This small molecule binds to this protein.
Small molecule (SMILES): O=S(=O)(O)c1cccc2cccc(Nc3ccccc3)c12

Binding-site contacts:
Ligand atom C5 contacts residue ILE122 of chain 1.A at 4.0 Å (hydrophobic).
Ligand atom C6 contacts residue ARG33 of chain 1.A at 3.9 Å.
Ligand atom C2 contacts residue ILE122 of chain 1.A at 4.0 Å (hydrophobic).
Ligand atom C15 contacts residue GLY120 of chain 1.A at 3.6 Å.
Ligand atom C13 contacts residue GLU16 of chain 1.A at 3.8 Å.
Ligand atom C3 contacts residue VAL109 of chain 1.A at 3.9 Å (hydrophobic).
Ligand atom C8 contacts residue ALA146 of chain 1.A at 3.9 Å (hydrophobic).
Ligand atom C15 contacts residue LEU25 of chain 1.A at 4.0 Å (hydrophobic).
Ligand atom N contacts residue ILE122 of chain 1.A at 3.5 Å.
Ligand atom C4 contacts residue VAL109 of chain 1.A at 3.7 Å (hydrophobic).
Ligand atom C7 contacts residue TYR90 of chain 1.A at 3.8 Å (hydrophobic).
Ligand atom C10 contacts residue ILE122 of chain 1.A at 3.8 Å (hydrophobic).
Ligand atom C6 contacts residue VAL109 of chain 1.A at 4.0 Å (hydrophobic).
Ligand atom C15 contacts residue LEU111 of chain 1.A at 3.9 Å (hydrophobic).
Ligand atom O3 contacts residue ILE122 of chain 1.A at 3.4 Å.
Ligand atom C16 contacts residue GLY120 of chain 1.A at 4.1 Å.
Ligand atom C7 contacts residue ILE122 of chain 1.A at 4.1 Å (hydrophobic).
Ligand atom C12 contacts residue GLU16 of chain 1.A at 4.1 Å.
Ligand atom C6 contacts residue TYR90 of chain 1.A at 3.4 Å (hydrophobic).
Ligand atom C14 contacts residue GLU16 of chain 1.A at 4.0 Å.
Ligand atom C3 contacts residue LEU29 of chain 1.A at 3.7 Å (hydrophobic).
Ligand atom C1 contacts residue ILE122 of chain 1.A at 3.5 Å (hydrophobic).
Ligand atom O2 contacts residue ALA146 of chain 1.A at 4.0 Å.
Ligand atom O1 contacts residue ALA146 of chain 1.A at 3.7 Å.
Ligand atom C16 contacts residue ILE122 of chain 1.A at 3.4 Å (hydrophobic).
Ligand atom C14 contacts residue GLU17 of chain 1.A at 3.9 Å.
Ligand atom C4 contacts residue LEU29 of chain 1.A at 3.9 Å (hydrophobic).
Ligand atom C9 contacts residue ILE122 of chain 1.A at 4.1 Å (hydrophobic).
Ligand atom C8 contacts residue ILE122 of chain 1.A at 4.1 Å (hydrophobic).
Ligand atom C1 contacts residue LEU29 of chain 1.A at 4.0 Å (hydrophobic).
Ligand atom O1 contacts residue TYR147 of chain 1.A at 4.0 Å.
Ligand atom O1 contacts residue TYR150 of chain 1.A at 3.3 Å.
Ligand atom C12 contacts residue TYR150 of chain 1.A at 3.4 Å (hydrophobic).
Ligand atom C7 contacts residue ARG33 of chain 1.A at 4.2 Å.
Ligand atom C11 contacts residue ILE122 of chain 1.A at 3.8 Å (hydrophobic).
Ligand atom C14 contacts residue LEU25 of chain 1.A at 3.9 Å (hydrophobic).
Ligand atom C13 contacts residue SER18 of chain 1.A at 4.2 Å.
Ligand atom C13 contacts residue TYR150 of chain 1.A at 3.1 Å (hydrophobic).
Ligand atom C2 contacts residue LEU29 of chain 1.A at 3.5 Å (hydrophobic).
Ligand atom C5 contacts residue VAL109 of chain 1.A at 4.1 Å (hydrophobic).

Sequence of chain 1.A:
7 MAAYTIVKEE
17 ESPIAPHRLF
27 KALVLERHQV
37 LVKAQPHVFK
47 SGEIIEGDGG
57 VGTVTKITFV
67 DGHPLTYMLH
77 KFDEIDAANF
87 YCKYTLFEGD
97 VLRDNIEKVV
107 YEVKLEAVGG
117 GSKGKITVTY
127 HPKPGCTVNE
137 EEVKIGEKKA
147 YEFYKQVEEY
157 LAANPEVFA